Binding-site contacts:
Ligand atom O27 contacts residue PHE321 of chain 1.A at 3.5 Å.
Ligand atom O12 contacts residue TYR406 of chain 1.A at 3.5 Å.
Ligand atom O28 contacts residue PRO320 of chain 1.A at 2.9 Å (h-bond).
Ligand atom O12 contacts residue HIS322 of chain 1.A at 3.1 Å.
Ligand atom C08 contacts residue ARG86 of chain 1.A at 3.4 Å.
Ligand atom C21 contacts residue GLY323 of chain 1.A at 3.7 Å.
Ligand atom N16 contacts residue HIS322 of chain 1.A at 3.4 Å.
Ligand atom O12 contacts residue ASN371 of chain 1.A at 3.1 Å (h-bond).
Ligand atom C24 contacts residue LEU228 of chain 1.A at 3.8 Å (hydrophobic).
Ligand atom C23 contacts residue FAD1 of chain 1.B at 3.5 Å.
Ligand atom C18 contacts residue ARG86 of chain 1.A at 3.0 Å.
Ligand atom C25 contacts residue ALA58 of chain 1.A at 3.6 Å (hydrophobic).
Ligand atom C20 contacts residue GLY323 of chain 1.A at 3.5 Å.
Ligand atom N14 contacts residue HIS322 of chain 1.A at 3.7 Å.
Ligand atom O13 contacts residue HIS322 of chain 1.A at 3.0 Å.
Ligand atom C10 contacts residue TYR406 of chain 1.A at 3.5 Å (hydrophobic).
Ligand atom C01 contacts residue GLN98 of chain 1.A at 3.2 Å.
Ligand atom C04 contacts residue 7ZR1 of chain 1.D at 3.5 Å.
Ligand atom C09 contacts residue TYR406 of chain 1.A at 3.4 Å (hydrophobic).
Ligand atom C15 contacts residue ARG86 of chain 1.A at 2.9 Å.
Ligand atom N16 contacts residue GLY323 of chain 1.A at 3.7 Å.
Ligand atom O05 contacts residue 7ZR1 of chain 1.D at 3.2 Å (h-bond).
Ligand atom C15 contacts residue HIS322 of chain 1.A at 3.5 Å.
Ligand atom C24 contacts residue FAD1 of chain 1.B at 3.0 Å.
Ligand atom C09 contacts residue ARG86 of chain 1.A at 3.5 Å.
Ligand atom N16 contacts residue ARG86 of chain 1.A at 3.4 Å (salt-bridge).
Ligand atom O13 contacts residue THR410 of chain 1.A at 2.6 Å (h-bond).
Ligand atom C17 contacts residue ARG86 of chain 1.A at 3.4 Å.
Ligand atom O27 contacts residue PRO320 of chain 1.A at 2.7 Å (h-bond).
Ligand atom C07 contacts residue ARG86 of chain 1.A at 3.7 Å.
Ligand atom N14 contacts residue ARG86 of chain 1.A at 3.5 Å (salt-bridge).
Ligand atom O27 contacts residue ILE226 of chain 1.A at 3.5 Å.
Ligand atom C01 contacts residue ARG86 of chain 1.A at 3.3 Å.
Ligand atom O02 contacts residue GLN98 of chain 1.A at 3.7 Å.
Ligand atom N14 contacts residue ASN371 of chain 1.A at 3.2 Å (h-bond).
Ligand atom S11 contacts residue HIS322 of chain 1.A at 3.6 Å.
Ligand atom C25 contacts residue FAD1 of chain 1.B at 3.6 Å.
Ligand atom N26 contacts residue PRO320 of chain 1.A at 2.9 Å (h-bond).
Ligand atom O28 contacts residue PHE240 of chain 1.A at 3.7 Å.
Ligand atom S19 contacts residue ARG86 of chain 1.A at 2.5 Å (salt-bridge).

The protein below binds the small molecule below.
Small molecule (SMILES): COc1ccc(S(=O)(=O)Nc2nc(-c3cccc([N+](=O)[O-])c3)cs2)cc1OC

Sequence of chain 1.A:
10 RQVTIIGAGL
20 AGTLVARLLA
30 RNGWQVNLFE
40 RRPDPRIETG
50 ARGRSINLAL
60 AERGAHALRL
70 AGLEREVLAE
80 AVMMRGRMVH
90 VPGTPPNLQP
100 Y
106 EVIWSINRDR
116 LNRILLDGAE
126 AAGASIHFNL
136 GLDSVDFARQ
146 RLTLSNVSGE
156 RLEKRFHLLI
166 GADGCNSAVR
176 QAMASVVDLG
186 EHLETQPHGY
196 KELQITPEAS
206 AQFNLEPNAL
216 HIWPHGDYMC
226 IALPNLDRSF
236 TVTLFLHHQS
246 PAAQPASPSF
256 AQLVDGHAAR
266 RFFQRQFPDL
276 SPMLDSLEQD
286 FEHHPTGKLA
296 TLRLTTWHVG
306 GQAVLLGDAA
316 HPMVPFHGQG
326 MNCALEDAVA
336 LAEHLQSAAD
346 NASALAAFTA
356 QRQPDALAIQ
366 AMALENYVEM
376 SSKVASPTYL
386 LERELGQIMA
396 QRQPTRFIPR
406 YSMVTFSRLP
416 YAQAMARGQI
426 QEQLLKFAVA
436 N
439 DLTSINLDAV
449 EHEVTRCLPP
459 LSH